This small molecule binds to this protein.
Small molecule (SMILES): Nc1ncnc2c([C@@H]3O[C@H](CO)[C@@H](O)[C@H]3O)n[nH]c12

Sequence of chain 1.A:
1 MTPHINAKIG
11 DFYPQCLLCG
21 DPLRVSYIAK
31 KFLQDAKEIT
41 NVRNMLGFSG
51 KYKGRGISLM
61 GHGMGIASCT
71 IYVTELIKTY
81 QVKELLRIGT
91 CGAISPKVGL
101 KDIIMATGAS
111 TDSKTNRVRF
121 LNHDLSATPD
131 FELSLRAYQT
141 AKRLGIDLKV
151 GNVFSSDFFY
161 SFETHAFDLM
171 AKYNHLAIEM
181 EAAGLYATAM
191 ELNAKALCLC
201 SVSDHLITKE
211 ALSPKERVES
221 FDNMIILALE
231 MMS

Binding-site contacts:
Ligand atom C5 contacts residue ILE178 of chain 1.D at 3.9 Å (hydrophobic).
Ligand atom N6 contacts residue GLY92 of chain 1.D at 3.6 Å.
Ligand atom N7 contacts residue ILE178 of chain 1.D at 3.9 Å.
Ligand atom C1' contacts residue THR90 of chain 1.D at 3.5 Å.
Ligand atom C2' contacts residue MET180 of chain 1.D at 3.9 Å (hydrophobic).
Ligand atom C5 contacts residue PHE159 of chain 1.D at 3.6 Å (hydrophobic).
Ligand atom N1 contacts residue ASP204 of chain 1.D at 3.9 Å.
Ligand atom O4' contacts residue THR90 of chain 1.D at 3.3 Å (h-bond).
Ligand atom O5' contacts residue HIS4 of chain 1.A at 2.7 Å (h-bond).
Ligand atom C4' contacts residue ARG43 of chain 1.A at 3.6 Å.
Ligand atom C6 contacts residue GLY92 of chain 1.D at 3.5 Å.
Ligand atom C9 contacts residue THR90 of chain 1.D at 3.9 Å.
Ligand atom N8 contacts residue GLU179 of chain 1.D at 3.6 Å.
Ligand atom C5' contacts residue HIS4 of chain 1.A at 3.4 Å.
Ligand atom C2 contacts residue SER203 of chain 1.D at 3.3 Å.
Ligand atom N7 contacts residue PHE159 of chain 1.D at 3.5 Å.
Ligand atom O5' contacts residue ARG43 of chain 1.A at 3.7 Å.
Ligand atom O5' contacts residue PHE159 of chain 1.D at 3.5 Å.
Ligand atom O3' contacts residue GLU181 of chain 1.D at 2.5 Å (salt-bridge).
Ligand atom C6 contacts residue PHE159 of chain 1.D at 3.8 Å (hydrophobic).
Ligand atom C2 contacts residue GLY92 of chain 1.D at 3.6 Å.
Ligand atom N8 contacts residue PHE159 of chain 1.D at 3.9 Å.
Ligand atom O2' contacts residue GLU181 of chain 1.D at 2.7 Å (salt-bridge).
Ligand atom C5' contacts residue MET64 of chain 1.D at 3.9 Å (hydrophobic).
Ligand atom C2 contacts residue CYS91 of chain 1.D at 3.3 Å (hydrophobic).
Ligand atom N3 contacts residue CYS91 of chain 1.D at 3.5 Å (h-bond).
Ligand atom C5' contacts residue PHE159 of chain 1.D at 3.5 Å (hydrophobic).
Ligand atom N6 contacts residue LEU206 of chain 1.D at 3.4 Å.
Ligand atom N8 contacts residue MET180 of chain 1.D at 3.6 Å.
Ligand atom C2' contacts residue GLU181 of chain 1.D at 3.4 Å.
Ligand atom C2 contacts residue ASP204 of chain 1.D at 3.7 Å.
Ligand atom O2' contacts residue ARG87 of chain 1.D at 2.8 Å (salt-bridge).
Ligand atom N1 contacts residue GLY92 of chain 1.D at 3.3 Å (h-bond).
Ligand atom C2 contacts residue THR90 of chain 1.D at 3.8 Å.
Ligand atom N1 contacts residue CYS91 of chain 1.D at 3.5 Å.
Ligand atom O3' contacts residue MET64 of chain 1.D at 3.5 Å.
Ligand atom N3 contacts residue THR90 of chain 1.D at 3.0 Å (h-bond).
Ligand atom C4 contacts residue THR90 of chain 1.D at 3.9 Å.
Ligand atom C4 contacts residue CYS91 of chain 1.D at 3.9 Å (hydrophobic).
Ligand atom C3' contacts residue GLU181 of chain 1.D at 3.4 Å.

Sequence of chain 1.D:
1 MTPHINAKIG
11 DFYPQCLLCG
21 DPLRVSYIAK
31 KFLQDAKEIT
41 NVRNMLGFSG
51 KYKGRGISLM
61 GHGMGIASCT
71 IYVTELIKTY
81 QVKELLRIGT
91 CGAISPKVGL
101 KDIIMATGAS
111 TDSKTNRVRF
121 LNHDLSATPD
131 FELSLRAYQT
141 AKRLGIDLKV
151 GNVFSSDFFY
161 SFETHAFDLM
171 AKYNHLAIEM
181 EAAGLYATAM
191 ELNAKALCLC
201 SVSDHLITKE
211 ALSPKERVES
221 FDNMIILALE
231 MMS